Sequence of chain 1.C:
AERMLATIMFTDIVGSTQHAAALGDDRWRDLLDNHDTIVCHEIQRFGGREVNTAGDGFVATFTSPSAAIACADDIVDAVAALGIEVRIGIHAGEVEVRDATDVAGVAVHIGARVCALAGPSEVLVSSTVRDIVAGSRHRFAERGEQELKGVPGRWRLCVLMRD

A protein and the small-molecule ligand that binds it are described below.
Small molecule (SMILES): Nc1ncnc2c1ncn2[C@@H]1O[C@H](CO[P](=O)(O)C[P](=O)(O)OP(=O)(O)O)[C@@H](O)[C@H]1O

Sequence of chain 1.D:
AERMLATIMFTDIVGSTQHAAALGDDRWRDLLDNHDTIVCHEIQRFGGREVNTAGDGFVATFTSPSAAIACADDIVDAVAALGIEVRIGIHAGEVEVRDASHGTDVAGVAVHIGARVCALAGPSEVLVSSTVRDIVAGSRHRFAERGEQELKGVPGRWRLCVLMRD

Binding-site contacts:
Ligand atom N3 contacts residue GLY67 of chain 1.D at 3.7 Å.
Ligand atom PG contacts residue ARG99 of chain 1.D at 3.9 Å.
Ligand atom C2 contacts residue GLY67 of chain 1.D at 3.8 Å.
Ligand atom PA contacts residue MN1 of chain 1.G at 2.4 Å.
Ligand atom PG contacts residue GLY27 of chain 1.D at 3.8 Å.
Ligand atom C6 contacts residue GLY67 of chain 1.D at 3.3 Å.
Ligand atom O2A contacts residue SER28 of chain 1.D at 3.2 Å (h-bond).
Ligand atom C2 contacts residue PHE22 of chain 1.C at 3.8 Å (hydrophobic).
Ligand atom N7 contacts residue GLY67 of chain 1.D at 3.7 Å.
Ligand atom C4 contacts residue GLY67 of chain 1.D at 3.4 Å.
Ligand atom N9 contacts residue ASP68 of chain 1.D at 3.7 Å.
Ligand atom O4' contacts residue ASP68 of chain 1.D at 3.2 Å (salt-bridge).
Ligand atom N7 contacts residue ASP68 of chain 1.D at 3.8 Å.
Ligand atom C2 contacts residue VAL71 of chain 1.C at 3.8 Å (hydrophobic).
Ligand atom O1G contacts residue ARG99 of chain 1.D at 3.9 Å.
Ligand atom O1A contacts residue MN1 of chain 1.G at 2.5 Å.
Ligand atom C3A contacts residue ARG128 of chain 1.C at 3.9 Å.
Ligand atom O2G contacts residue ARG99 of chain 1.D at 3.3 Å (salt-bridge).
Ligand atom O2A contacts residue ASP68 of chain 1.D at 3.2 Å (salt-bridge).
Ligand atom O2G contacts residue VAL26 of chain 1.D at 3.8 Å.
Ligand atom C8 contacts residue HIS124 of chain 1.C at 3.8 Å.
Ligand atom O3B contacts residue MN1 of chain 1.G at 3.3 Å.
Ligand atom C8 contacts residue ASP68 of chain 1.D at 3.3 Å.
Ligand atom C3A contacts residue MN1 of chain 1.G at 3.2 Å.
Ligand atom N1 contacts residue VAL71 of chain 1.C at 3.9 Å.
Ligand atom PA contacts residue ASP24 of chain 1.D at 3.6 Å.
Ligand atom O3G contacts residue GLY27 of chain 1.D at 3.8 Å.
Ligand atom O3G contacts residue GLN30 of chain 1.D at 3.3 Å (h-bond).
Ligand atom O3' contacts residue ALA127 of chain 1.C at 3.8 Å.
Ligand atom N1 contacts residue GLY67 of chain 1.D at 3.6 Å.
Ligand atom C1' contacts residue ALA127 of chain 1.C at 3.7 Å (hydrophobic).
Ligand atom O1B contacts residue LYS164 of chain 1.C at 3.1 Å.
Ligand atom C5 contacts residue GLY67 of chain 1.D at 3.2 Å.
Ligand atom O2A contacts residue MN1 of chain 1.G at 2.3 Å.
Ligand atom O1A contacts residue ASP24 of chain 1.D at 2.4 Å (salt-bridge).
Ligand atom O1G contacts residue LYS164 of chain 1.C at 3.8 Å.
Ligand atom O2A contacts residue ASP24 of chain 1.D at 3.8 Å.
Ligand atom C1' contacts residue ASP68 of chain 1.D at 3.9 Å.
Ligand atom O2G contacts residue GLY27 of chain 1.D at 2.7 Å (h-bond).
Ligand atom O3G contacts residue LYS164 of chain 1.C at 2.8 Å (salt-bridge).